Binding-site contacts:
Ligand atom C4 contacts residue TYR197 of chain 45.A at 3.8 Å (hydrophobic).
Ligand atom C1C contacts residue TYR128 of chain 45.A at 3.7 Å (hydrophobic).
Ligand atom C5B contacts residue PHE186 of chain 45.A at 3.9 Å (hydrophobic).
Ligand atom C5 contacts residue LEU106 of chain 45.A at 3.8 Å (hydrophobic).
Ligand atom N2 contacts residue LEU106 of chain 45.A at 3.8 Å.
Ligand atom C2A contacts residue TYR152 of chain 45.A at 3.6 Å (hydrophobic).
Ligand atom C5A contacts residue VAL176 of chain 45.A at 3.6 Å (hydrophobic).
Ligand atom C5A contacts residue ALA150 of chain 45.A at 3.6 Å (hydrophobic).
Ligand atom O1A contacts residue PHE186 of chain 45.A at 3.0 Å.
Ligand atom C2C contacts residue MET221 of chain 45.A at 4.0 Å (hydrophobic).
Ligand atom C5B contacts residue TYR128 of chain 45.A at 4.0 Å (hydrophobic).
Ligand atom C6B contacts residue ILE104 of chain 45.A at 3.6 Å (hydrophobic).
Ligand atom N3A contacts residue ALA24 of chain 45.C at 3.8 Å.
Ligand atom C3B contacts residue VAL188 of chain 45.A at 3.8 Å (hydrophobic).
Ligand atom C1C contacts residue LEU106 of chain 45.A at 3.8 Å (hydrophobic).
Ligand atom N3A contacts residue PRO174 of chain 45.A at 3.7 Å.
Ligand atom O1B contacts residue ILE104 of chain 45.A at 3.9 Å.
Ligand atom N3A contacts residue TYR152 of chain 45.A at 3.5 Å.
Ligand atom C5A contacts residue PHE186 of chain 45.A at 3.5 Å (hydrophobic).
Ligand atom O1 contacts residue LEU106 of chain 45.A at 3.8 Å.
Ligand atom N3A contacts residue PHE186 of chain 45.A at 4.0 Å.
Ligand atom C1B contacts residue TYR128 of chain 45.A at 3.6 Å (hydrophobic).
Ligand atom O1B contacts residue TYR128 of chain 45.A at 3.4 Å (h-bond).
Ligand atom C4B contacts residue TYR152 of chain 45.A at 3.8 Å (hydrophobic).
Ligand atom C4C contacts residue VAL191 of chain 45.A at 3.0 Å (hydrophobic).
Ligand atom C4B contacts residue PHE186 of chain 45.A at 3.6 Å (hydrophobic).
Ligand atom C4A contacts residue PRO174 of chain 45.A at 3.1 Å (hydrophobic).
Ligand atom C1B contacts residue VAL188 of chain 45.A at 3.8 Å (hydrophobic).
Ligand atom C6B contacts residue TYR128 of chain 45.A at 3.3 Å (hydrophobic).
Ligand atom C2B contacts residue VAL188 of chain 45.A at 3.5 Å (hydrophobic).
Ligand atom C5B contacts residue MET224 of chain 45.A at 3.8 Å (hydrophobic).
Ligand atom C2C contacts residue TYR197 of chain 45.A at 3.7 Å (hydrophobic).
Ligand atom C1B contacts residue ILE104 of chain 45.A at 4.0 Å (hydrophobic).
Ligand atom C4 contacts residue LEU106 of chain 45.A at 3.9 Å (hydrophobic).
Ligand atom O1 contacts residue MET221 of chain 45.A at 3.9 Å.
Ligand atom C3B contacts residue TYR152 of chain 45.A at 3.7 Å (hydrophobic).
Ligand atom C3C contacts residue TYR128 of chain 45.A at 3.4 Å (hydrophobic).
Ligand atom C5C contacts residue VAL191 of chain 45.A at 3.8 Å (hydrophobic).
Ligand atom C2A contacts residue PHE186 of chain 45.A at 3.3 Å (hydrophobic).
Ligand atom C4C contacts residue VAL188 of chain 45.A at 3.7 Å (hydrophobic).

This protein binds this small molecule.
Small molecule (SMILES): Cc1cc(CCCCCOc2ccc(C3=NCCO3)cc2)on1

Sequence of chain 45.A:
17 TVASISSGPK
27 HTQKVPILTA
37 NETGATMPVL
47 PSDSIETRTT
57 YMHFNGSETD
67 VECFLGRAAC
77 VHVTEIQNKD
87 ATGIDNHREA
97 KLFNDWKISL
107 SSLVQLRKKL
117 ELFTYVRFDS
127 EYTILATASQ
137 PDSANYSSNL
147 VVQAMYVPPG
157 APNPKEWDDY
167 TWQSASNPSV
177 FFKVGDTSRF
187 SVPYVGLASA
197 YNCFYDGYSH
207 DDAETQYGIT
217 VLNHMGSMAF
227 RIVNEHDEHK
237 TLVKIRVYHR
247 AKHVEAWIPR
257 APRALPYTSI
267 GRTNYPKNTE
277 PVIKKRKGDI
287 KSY

Sequence of chain 45.C:
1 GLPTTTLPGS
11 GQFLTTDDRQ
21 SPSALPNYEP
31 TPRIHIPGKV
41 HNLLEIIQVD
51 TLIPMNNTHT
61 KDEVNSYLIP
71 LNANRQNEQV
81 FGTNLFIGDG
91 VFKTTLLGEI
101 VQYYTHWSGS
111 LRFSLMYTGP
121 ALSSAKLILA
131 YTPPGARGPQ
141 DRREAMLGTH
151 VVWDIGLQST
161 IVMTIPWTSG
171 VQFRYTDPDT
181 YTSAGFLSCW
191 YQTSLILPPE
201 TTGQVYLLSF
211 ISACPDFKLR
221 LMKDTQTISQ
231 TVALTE